Binding-site contacts:
Ligand atom C04 contacts residue MET129 of chain 1.B at 3.8 Å (hydrophobic).
Ligand atom N01 contacts residue ASP132 of chain 1.B at 2.9 Å (salt-bridge).
Ligand atom C08 contacts residue ASP132 of chain 1.B at 3.9 Å.
Ligand atom C01 contacts residue GLY7 of chain 1.B at 3.4 Å.
Ligand atom S01 contacts residue VAL143 of chain 1.B at 3.8 Å.
Ligand atom C04 contacts residue GLY7 of chain 1.B at 4.0 Å.
Ligand atom C08 contacts residue VAL40 of chain 1.B at 3.8 Å (hydrophobic).
Ligand atom C03 contacts residue PHE5 of chain 1.B at 3.5 Å (hydrophobic).
Ligand atom O02 contacts residue LYS195 of chain 1.B at 3.7 Å.
Ligand atom C02 contacts residue VAL141 of chain 1.B at 3.7 Å (hydrophobic).
Ligand atom O02 contacts residue GLN147 of chain 1.B at 3.6 Å.
Ligand atom C09 contacts residue GLN147 of chain 1.B at 3.9 Å.
Ligand atom N01 contacts residue VAL40 of chain 1.B at 3.9 Å.
Ligand atom C03 contacts residue GLY7 of chain 1.B at 3.9 Å.
Ligand atom C06 contacts residue GLY7 of chain 1.B at 3.9 Å.
Ligand atom O01 contacts residue GLN147 of chain 1.B at 3.7 Å.
Ligand atom C08 contacts residue HIS43 of chain 1.B at 3.4 Å.
Ligand atom C12 contacts residue VAL40 of chain 1.B at 4.1 Å (hydrophobic).
Ligand atom C12 contacts residue GLY7 of chain 1.B at 3.6 Å.
Ligand atom C04 contacts residue ASP132 of chain 1.B at 4.0 Å.
Ligand atom N01 contacts residue MET129 of chain 1.B at 3.7 Å.
Ligand atom C01 contacts residue ILE133 of chain 1.B at 3.9 Å (hydrophobic).
Ligand atom C03 contacts residue ILE133 of chain 1.B at 3.9 Å (hydrophobic).
Ligand atom C02 contacts residue VAL143 of chain 1.B at 4.0 Å (hydrophobic).
Ligand atom C11 contacts residue GLN147 of chain 1.B at 3.6 Å.
Ligand atom C12 contacts residue GLN9 of chain 1.B at 4.1 Å.
Ligand atom N01 contacts residue HIS43 of chain 1.B at 3.5 Å (h-bond).
Ligand atom C01 contacts residue PHE5 of chain 1.B at 3.6 Å (hydrophobic).
Ligand atom C09 contacts residue MET129 of chain 1.B at 4.1 Å (hydrophobic).
Ligand atom C07 contacts residue MET129 of chain 1.B at 4.0 Å (hydrophobic).
Ligand atom O01 contacts residue LYS195 of chain 1.B at 2.6 Å (salt-bridge).
Ligand atom C02 contacts residue MET129 of chain 1.B at 4.1 Å (hydrophobic).
Ligand atom C05 contacts residue MET129 of chain 1.B at 3.6 Å (hydrophobic).
Ligand atom C02 contacts residue GLY7 of chain 1.B at 3.4 Å.
Ligand atom S01 contacts residue MET129 of chain 1.B at 4.2 Å.
Ligand atom C01 contacts residue VAL141 of chain 1.B at 3.8 Å (hydrophobic).
Ligand atom C03 contacts residue ASP132 of chain 1.B at 4.0 Å.
Ligand atom C06 contacts residue MET129 of chain 1.B at 3.7 Å (hydrophobic).
Ligand atom C05 contacts residue GLY7 of chain 1.B at 3.9 Å.
Ligand atom C11 contacts residue LYS195 of chain 1.B at 3.5 Å.

Sequence of chain 1.B:
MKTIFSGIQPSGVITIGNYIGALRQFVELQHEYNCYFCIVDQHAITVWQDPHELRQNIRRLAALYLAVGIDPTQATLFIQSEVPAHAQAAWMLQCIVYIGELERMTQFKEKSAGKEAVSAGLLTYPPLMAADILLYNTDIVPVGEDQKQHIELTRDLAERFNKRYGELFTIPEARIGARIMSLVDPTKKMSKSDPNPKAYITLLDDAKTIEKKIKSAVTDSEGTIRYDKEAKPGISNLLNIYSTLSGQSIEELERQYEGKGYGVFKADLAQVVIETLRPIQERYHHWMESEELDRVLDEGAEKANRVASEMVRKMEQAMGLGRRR

A small-molecule ligand and the protein it binds are described below.
Small molecule (SMILES): C[C@H]1c2c[nH]c3cccc(c23)S[C@H]1C(=O)O